Binding-site contacts:
Ligand atom C4 contacts residue PHE198 of chain 1.D at 3.6 Å (hydrophobic).
Ligand atom O2 contacts residue HIS251 of chain 1.D at 3.2 Å (h-bond).
Ligand atom C4 contacts residue TRP28 of chain 1.D at 3.9 Å (hydrophobic).
Ligand atom O2 contacts residue TRP28 of chain 1.D at 3.8 Å.
Ligand atom S1 contacts residue MET95 of chain 1.D at 3.6 Å.
Ligand atom C3 contacts residue VAL121 of chain 1.D at 3.7 Å (hydrophobic).
Ligand atom S1 contacts residue HIS251 of chain 1.D at 3.5 Å (h-bond).
Ligand atom C4 contacts residue PHE143 of chain 1.D at 4.2 Å (hydrophobic).
Ligand atom C2 contacts residue TRP28 of chain 1.D at 3.6 Å (hydrophobic).
Ligand atom C2 contacts residue SER94 of chain 1.D at 4.0 Å.
Ligand atom C3 contacts residue MET95 of chain 1.D at 4.1 Å (hydrophobic).
Ligand atom O3 contacts residue MET95 of chain 1.D at 2.9 Å (h-bond).
Ligand atom S1 contacts residue SER94 of chain 1.D at 1.5 Å (h-bond).
Ligand atom S1 contacts residue TRP28 of chain 1.D at 3.9 Å.
Ligand atom C3 contacts residue VAL225 of chain 1.D at 4.4 Å (hydrophobic).
Ligand atom C4 contacts residue ILE224 of chain 1.D at 3.7 Å (hydrophobic).
Ligand atom C2 contacts residue PHE198 of chain 1.D at 4.2 Å (hydrophobic).
Ligand atom C4 contacts residue PHE125 of chain 1.D at 4.2 Å (hydrophobic).
Ligand atom C1 contacts residue ILE224 of chain 1.D at 4.2 Å (hydrophobic).
Ligand atom O2 contacts residue SER94 of chain 1.D at 2.5 Å (h-bond).
Ligand atom O3 contacts residue SER94 of chain 1.D at 2.2 Å (h-bond).
Ligand atom C1 contacts residue SER94 of chain 1.D at 2.7 Å.
Ligand atom O3 contacts residue GLY27 of chain 1.D at 3.8 Å.
Ligand atom C2 contacts residue PHE158 of chain 1.D at 4.3 Å (hydrophobic).
Ligand atom C3 contacts residue PHE198 of chain 1.D at 3.7 Å (hydrophobic).
Ligand atom C1 contacts residue HIS251 of chain 1.D at 4.1 Å.
Ligand atom C3 contacts residue SER94 of chain 1.D at 3.3 Å.
Ligand atom C4 contacts residue PHE158 of chain 1.D at 4.3 Å (hydrophobic).
Ligand atom O2 contacts residue PHE162 of chain 1.D at 4.1 Å.
Ligand atom O2 contacts residue PHE93 of chain 1.D at 4.5 Å.
Ligand atom C2 contacts residue ILE224 of chain 1.D at 3.9 Å (hydrophobic).
Ligand atom O3 contacts residue TRP28 of chain 1.D at 2.9 Å (h-bond).
Ligand atom C3 contacts residue PHE125 of chain 1.D at 3.9 Å (hydrophobic).
Ligand atom C1 contacts residue VAL225 of chain 1.D at 4.0 Å (hydrophobic).

Sequence of chain 1.D:
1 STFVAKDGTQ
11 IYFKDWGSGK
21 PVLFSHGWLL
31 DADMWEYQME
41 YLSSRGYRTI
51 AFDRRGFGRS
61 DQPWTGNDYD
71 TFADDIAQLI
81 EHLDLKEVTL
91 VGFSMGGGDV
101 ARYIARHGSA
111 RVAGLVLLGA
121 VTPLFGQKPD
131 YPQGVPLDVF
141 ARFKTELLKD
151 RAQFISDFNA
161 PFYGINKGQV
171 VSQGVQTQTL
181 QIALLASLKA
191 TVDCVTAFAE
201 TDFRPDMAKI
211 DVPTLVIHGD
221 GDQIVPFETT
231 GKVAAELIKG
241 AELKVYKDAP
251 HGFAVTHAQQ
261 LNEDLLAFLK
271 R

A protein and the small-molecule ligand that binds it are described below.
Small molecule (SMILES): CC[C@@H](C)S(=O)(=O)[O-]